The small molecule below binds the protein below.
Small molecule (SMILES): CC(=O)N[C@@H]1[C@@H](O)[C@H](O)[C@@H](CO)O[C@H]1O

Binding-site contacts:
Ligand atom O6 contacts residue ASN185 of chain 1.G at 4.1 Å.
Ligand atom N2 contacts residue ASN185 of chain 1.G at 3.6 Å.
Ligand atom O7 contacts residue ASN185 of chain 1.G at 4.0 Å.
Ligand atom C7 contacts residue ASN185 of chain 1.G at 3.7 Å.
Ligand atom C8 contacts residue ASN185 of chain 1.G at 3.7 Å.
Ligand atom C1 contacts residue ASN185 of chain 1.G at 1.5 Å.
Ligand atom C2 contacts residue ASN185 of chain 1.G at 2.5 Å.
Ligand atom C3 contacts residue ASN185 of chain 1.G at 3.3 Å.
Ligand atom C4 contacts residue ASN185 of chain 1.G at 3.0 Å.
Ligand atom C5 contacts residue ASN185 of chain 1.G at 2.9 Å.
Ligand atom O4 contacts residue ASN185 of chain 1.G at 4.3 Å.
Ligand atom C6 contacts residue ASN185 of chain 1.G at 3.0 Å.
Ligand atom O5 contacts residue ASN185 of chain 1.G at 2.4 Å (h-bond).
Ligand atom O3 contacts residue ASN185 of chain 1.G at 4.2 Å.

Sequence of chain 1.G:
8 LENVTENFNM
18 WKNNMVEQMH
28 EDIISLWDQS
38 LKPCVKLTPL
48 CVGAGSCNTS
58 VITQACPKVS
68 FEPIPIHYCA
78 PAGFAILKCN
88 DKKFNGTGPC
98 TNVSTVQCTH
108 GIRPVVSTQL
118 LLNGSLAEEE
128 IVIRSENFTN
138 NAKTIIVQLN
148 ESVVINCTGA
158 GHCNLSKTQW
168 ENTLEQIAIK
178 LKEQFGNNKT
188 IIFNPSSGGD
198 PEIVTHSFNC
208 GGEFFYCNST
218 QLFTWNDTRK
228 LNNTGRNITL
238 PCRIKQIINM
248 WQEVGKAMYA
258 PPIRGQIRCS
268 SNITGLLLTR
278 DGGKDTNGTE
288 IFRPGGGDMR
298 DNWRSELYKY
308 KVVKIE